Binding-site contacts:
Ligand atom C2 contacts residue PHE116 of chain 1.A at 4.1 Å (hydrophobic).
Ligand atom C6 contacts residue TYR79 of chain 1.A at 3.8 Å (hydrophobic).
Ligand atom C5 contacts residue TYR79 of chain 1.A at 4.0 Å (hydrophobic).
Ligand atom C7 contacts residue THR222 of chain 1.A at 3.8 Å.
Ligand atom C6 contacts residue GLY221 of chain 1.A at 4.4 Å.
Ligand atom N10 contacts residue ASP219 of chain 1.A at 3.1 Å (salt-bridge).
Ligand atom C9 contacts residue ASP219 of chain 1.A at 3.9 Å.
Ligand atom C1 contacts residue PHE116 of chain 1.A at 3.9 Å (hydrophobic).
Ligand atom N8 contacts residue GLY221 of chain 1.A at 3.0 Å (h-bond).
Ligand atom C9 contacts residue THR222 of chain 1.A at 3.8 Å.
Ligand atom C2 contacts residue LEU125 of chain 1.A at 4.0 Å (hydrophobic).
Ligand atom C1 contacts residue TYR79 of chain 1.A at 3.7 Å (hydrophobic).
Ligand atom C4 contacts residue TYR79 of chain 1.A at 3.9 Å (hydrophobic).
Ligand atom C9 contacts residue ASP35 of chain 1.A at 3.8 Å.
Ligand atom N8 contacts residue THR222 of chain 1.A at 2.9 Å (h-bond).
Ligand atom N10 contacts residue THR222 of chain 1.A at 3.9 Å.
Ligand atom C4 contacts residue GLY221 of chain 1.A at 3.3 Å.
Ligand atom C2 contacts residue TYR79 of chain 1.A at 3.4 Å (hydrophobic).
Ligand atom C3 contacts residue ASP35 of chain 1.A at 3.3 Å.
Ligand atom C1 contacts residue ASP81 of chain 1.A at 4.1 Å.
Ligand atom N8 contacts residue ASP219 of chain 1.A at 3.7 Å.
Ligand atom C3 contacts residue LEU125 of chain 1.A at 4.0 Å (hydrophobic).
Ligand atom N10 contacts residue ASP35 of chain 1.A at 2.9 Å (salt-bridge).
Ligand atom C7 contacts residue GLY221 of chain 1.A at 3.4 Å.
Ligand atom C6 contacts residue ASP81 of chain 1.A at 3.5 Å.
Ligand atom C3 contacts residue TYR79 of chain 1.A at 3.4 Å (hydrophobic).
Ligand atom N10 contacts residue GLY221 of chain 1.A at 3.4 Å.
Ligand atom C6 contacts residue SER83 of chain 1.A at 4.1 Å.
Ligand atom C3 contacts residue GLY221 of chain 1.A at 4.1 Å.
Ligand atom C5 contacts residue ASP81 of chain 1.A at 4.3 Å.
Ligand atom C1 contacts residue SER83 of chain 1.A at 3.7 Å.
Ligand atom C5 contacts residue GLY221 of chain 1.A at 3.5 Å.
Ligand atom N10 contacts residue GLY37 of chain 1.A at 4.2 Å.
Ligand atom C4 contacts residue ASP35 of chain 1.A at 3.8 Å.
Ligand atom C9 contacts residue GLY221 of chain 1.A at 3.0 Å.
Ligand atom C2 contacts residue ASP35 of chain 1.A at 4.4 Å.

A small-molecule ligand and the protein it binds are described below.
Small molecule (SMILES): NC1=NCc2ccccc21

Sequence of chain 1.A:
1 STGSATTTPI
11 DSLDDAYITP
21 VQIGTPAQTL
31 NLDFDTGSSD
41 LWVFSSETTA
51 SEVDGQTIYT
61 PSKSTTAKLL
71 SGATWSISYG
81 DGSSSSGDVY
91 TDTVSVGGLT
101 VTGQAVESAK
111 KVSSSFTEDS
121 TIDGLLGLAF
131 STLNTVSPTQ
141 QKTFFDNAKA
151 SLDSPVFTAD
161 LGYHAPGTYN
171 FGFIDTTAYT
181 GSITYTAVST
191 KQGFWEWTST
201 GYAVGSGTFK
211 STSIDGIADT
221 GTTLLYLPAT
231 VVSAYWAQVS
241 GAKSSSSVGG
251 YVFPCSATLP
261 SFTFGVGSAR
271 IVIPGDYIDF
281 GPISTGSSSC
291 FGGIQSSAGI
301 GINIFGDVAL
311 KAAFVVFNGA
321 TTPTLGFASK